Sequence of chain 52.A:
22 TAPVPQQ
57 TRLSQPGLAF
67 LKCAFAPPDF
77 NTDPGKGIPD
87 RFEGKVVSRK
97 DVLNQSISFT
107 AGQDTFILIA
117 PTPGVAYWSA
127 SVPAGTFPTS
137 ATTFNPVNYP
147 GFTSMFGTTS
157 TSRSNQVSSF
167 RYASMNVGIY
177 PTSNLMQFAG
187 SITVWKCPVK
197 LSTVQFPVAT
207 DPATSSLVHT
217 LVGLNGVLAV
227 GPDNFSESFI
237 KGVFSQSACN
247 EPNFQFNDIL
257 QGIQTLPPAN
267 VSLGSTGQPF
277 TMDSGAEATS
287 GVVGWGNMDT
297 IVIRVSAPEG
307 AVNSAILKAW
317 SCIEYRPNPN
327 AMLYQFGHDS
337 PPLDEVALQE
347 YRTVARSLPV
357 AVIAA

The protein below binds the small molecule below.
Small molecule (SMILES): CC[C@H](C)[C@@H](C=O)NC(=O)[C@H](CO)NC(=O)[C@H](CCCCN)NC(=O)[C@@H](N)C(C)C

Binding-site contacts:
Ligand atom CD1 contacts residue THR349 of chain 52.A at 4.3 Å.
Ligand atom CG2 contacts residue PHE71 of chain 52.A at 4.0 Å (hydrophobic).